This protein binds this small molecule.
Small molecule (SMILES): CC(=O)N[C@@H]1[C@@H](O)[C@H](O)[C@@H](CO)O[C@H]1O

Sequence of chain 1.B:
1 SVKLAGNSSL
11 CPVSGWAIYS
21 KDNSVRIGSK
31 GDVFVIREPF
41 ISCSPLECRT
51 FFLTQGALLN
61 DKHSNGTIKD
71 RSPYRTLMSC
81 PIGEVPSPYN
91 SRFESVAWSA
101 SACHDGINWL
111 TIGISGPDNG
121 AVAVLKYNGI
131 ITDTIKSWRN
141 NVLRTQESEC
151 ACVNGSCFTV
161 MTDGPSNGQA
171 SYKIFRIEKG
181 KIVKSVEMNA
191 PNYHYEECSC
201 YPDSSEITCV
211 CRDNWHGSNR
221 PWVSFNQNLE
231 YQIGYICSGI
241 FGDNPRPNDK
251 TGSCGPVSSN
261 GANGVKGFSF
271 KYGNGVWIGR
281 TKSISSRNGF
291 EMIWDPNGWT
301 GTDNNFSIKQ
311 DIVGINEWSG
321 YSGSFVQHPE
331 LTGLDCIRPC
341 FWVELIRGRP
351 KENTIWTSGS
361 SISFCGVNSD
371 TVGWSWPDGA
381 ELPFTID

Binding-site contacts:
Ligand atom N2 contacts residue ASN7 of chain 1.B at 3.1 Å (h-bond).
Ligand atom C7 contacts residue ASN7 of chain 1.B at 3.6 Å.
Ligand atom C6 contacts residue ALA5 of chain 1.B at 4.2 Å (hydrophobic).
Ligand atom C4 contacts residue ASN7 of chain 1.B at 4.2 Å.
Ligand atom C8 contacts residue ASN7 of chain 1.B at 3.6 Å.
Ligand atom O5 contacts residue ASN7 of chain 1.B at 2.3 Å (h-bond).
Ligand atom C1 contacts residue ASN7 of chain 1.B at 1.4 Å.
Ligand atom O5 contacts residue ALA5 of chain 1.B at 4.1 Å.
Ligand atom C2 contacts residue ASN7 of chain 1.B at 2.4 Å.
Ligand atom C5 contacts residue ASN7 of chain 1.B at 3.6 Å.
Ligand atom C3 contacts residue ASN7 of chain 1.B at 3.8 Å.